Sequence of chain 1.C:
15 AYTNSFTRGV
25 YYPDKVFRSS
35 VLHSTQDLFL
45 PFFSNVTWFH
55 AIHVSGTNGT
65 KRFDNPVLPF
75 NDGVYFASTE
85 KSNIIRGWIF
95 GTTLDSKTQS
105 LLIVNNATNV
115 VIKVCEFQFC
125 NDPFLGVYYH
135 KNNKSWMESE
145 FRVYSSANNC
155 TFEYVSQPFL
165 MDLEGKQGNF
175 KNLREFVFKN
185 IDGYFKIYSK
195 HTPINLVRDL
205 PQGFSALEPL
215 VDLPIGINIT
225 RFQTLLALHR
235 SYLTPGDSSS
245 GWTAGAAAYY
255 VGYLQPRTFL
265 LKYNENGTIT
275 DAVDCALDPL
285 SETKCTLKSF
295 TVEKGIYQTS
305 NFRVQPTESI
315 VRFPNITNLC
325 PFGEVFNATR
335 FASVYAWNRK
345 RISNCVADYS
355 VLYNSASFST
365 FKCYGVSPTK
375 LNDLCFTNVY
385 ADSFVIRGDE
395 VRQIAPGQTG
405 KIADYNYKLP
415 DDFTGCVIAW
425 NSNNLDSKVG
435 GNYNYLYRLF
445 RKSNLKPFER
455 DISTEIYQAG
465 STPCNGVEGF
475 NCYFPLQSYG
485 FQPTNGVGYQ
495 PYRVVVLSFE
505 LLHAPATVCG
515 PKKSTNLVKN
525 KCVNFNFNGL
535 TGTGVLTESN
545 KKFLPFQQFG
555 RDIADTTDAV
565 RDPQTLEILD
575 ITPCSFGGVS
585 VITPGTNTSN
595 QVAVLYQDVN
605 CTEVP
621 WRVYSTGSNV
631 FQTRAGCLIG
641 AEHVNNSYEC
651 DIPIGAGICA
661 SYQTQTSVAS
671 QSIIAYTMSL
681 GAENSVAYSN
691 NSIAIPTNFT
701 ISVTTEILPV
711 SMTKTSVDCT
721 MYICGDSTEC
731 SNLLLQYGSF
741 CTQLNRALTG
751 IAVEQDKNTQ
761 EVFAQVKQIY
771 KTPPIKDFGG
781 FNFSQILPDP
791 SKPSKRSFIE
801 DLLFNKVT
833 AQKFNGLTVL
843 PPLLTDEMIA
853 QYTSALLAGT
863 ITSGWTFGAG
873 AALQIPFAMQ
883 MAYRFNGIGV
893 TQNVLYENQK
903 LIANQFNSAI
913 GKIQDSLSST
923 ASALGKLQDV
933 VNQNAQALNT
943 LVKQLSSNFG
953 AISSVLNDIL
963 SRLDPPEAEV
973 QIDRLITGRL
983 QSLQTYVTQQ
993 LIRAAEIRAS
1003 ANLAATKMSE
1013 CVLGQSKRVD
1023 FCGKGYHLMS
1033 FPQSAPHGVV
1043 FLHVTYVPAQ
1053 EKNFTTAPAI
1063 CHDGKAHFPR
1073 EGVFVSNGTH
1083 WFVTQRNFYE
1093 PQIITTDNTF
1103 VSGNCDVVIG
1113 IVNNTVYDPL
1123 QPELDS

Binding-site contacts:
Ligand atom O6 contacts residue ALA360 of chain 1.C at 3.9 Å.
Ligand atom O7 contacts residue ASN331 of chain 1.C at 4.1 Å.
Ligand atom C6 contacts residue SER359 of chain 1.C at 4.2 Å.
Ligand atom O6 contacts residue SER359 of chain 1.C at 4.4 Å.
Ligand atom O6 contacts residue SER361 of chain 1.C at 3.4 Å.
Ligand atom C5 contacts residue ASN331 of chain 1.C at 3.7 Å.
Ligand atom N2 contacts residue ASN331 of chain 1.C at 2.9 Å (h-bond).
Ligand atom C2 contacts residue ASN331 of chain 1.C at 2.4 Å.
Ligand atom C6 contacts residue SER361 of chain 1.C at 3.5 Å.
Ligand atom O5 contacts residue ASN331 of chain 1.C at 2.4 Å (h-bond).
Ligand atom C3 contacts residue ASN331 of chain 1.C at 3.8 Å.
Ligand atom C7 contacts residue ASN331 of chain 1.C at 3.7 Å.
Ligand atom C4 contacts residue ASN331 of chain 1.C at 4.2 Å.
Ligand atom C1 contacts residue ASN331 of chain 1.C at 1.4 Å.
Ligand atom C8 contacts residue ASN331 of chain 1.C at 4.1 Å.

A protein and the small-molecule ligand that binds it are described below.
Small molecule (SMILES): CC(=O)N[C@@H]1[C@@H](O)[C@H](O)[C@@H](CO)O[C@H]1O